Binding-site contacts:
Ligand atom C16 contacts residue LEU151 of chain 1.G at 4.4 Å (hydrophobic).
Ligand atom C14 contacts residue LEU151 of chain 1.G at 3.5 Å (hydrophobic).
Ligand atom C15 contacts residue LEU151 of chain 1.G at 3.1 Å (hydrophobic).

A small-molecule ligand and the protein it binds are described below.
Small molecule (SMILES): O=S(=O)(O)c1cccc2cccc(Nc3ccccc3)c12

Sequence of chain 1.G:
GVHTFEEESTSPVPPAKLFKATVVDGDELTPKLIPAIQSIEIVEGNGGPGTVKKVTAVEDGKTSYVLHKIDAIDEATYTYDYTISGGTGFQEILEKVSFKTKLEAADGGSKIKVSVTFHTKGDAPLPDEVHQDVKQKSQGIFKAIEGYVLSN